Binding-site contacts:
Ligand atom C11 contacts residue LEU134 of chain 5.B at 3.8 Å (hydrophobic).
Ligand atom O23 contacts residue PHE237 of chain 5.B at 3.8 Å.
Ligand atom C7 contacts residue TYR159 of chain 5.B at 3.7 Å (hydrophobic).
Ligand atom C25 contacts residue ASP236 of chain 5.B at 3.5 Å.
Ligand atom C18 contacts residue PHE237 of chain 5.B at 3.6 Å (hydrophobic).
Ligand atom C4 contacts residue VAL196 of chain 5.B at 3.9 Å (hydrophobic).
Ligand atom C8 contacts residue VAL199 of chain 5.B at 3.7 Å (hydrophobic).
Ligand atom C10 contacts residue ILE110 of chain 5.B at 3.5 Å (hydrophobic).
Ligand atom C17 contacts residue TYR112 of chain 5.B at 3.8 Å (hydrophobic).
Ligand atom C11 contacts residue ILE110 of chain 5.B at 3.6 Å (hydrophobic).
Ligand atom N3 contacts residue LEU240 of chain 5.B at 3.5 Å.
Ligand atom C21 contacts residue PHE237 of chain 5.B at 3.7 Å (hydrophobic).
Ligand atom C19 contacts residue TYR205 of chain 5.B at 3.7 Å (hydrophobic).
Ligand atom C2 contacts residue ILE194 of chain 5.B at 3.5 Å (hydrophobic).
Ligand atom C13 contacts residue MET132 of chain 5.B at 3.8 Å (hydrophobic).
Ligand atom N6 contacts residue VAL196 of chain 5.B at 3.9 Å.
Ligand atom C25 contacts residue SER206 of chain 5.B at 3.8 Å.
Ligand atom C20 contacts residue TYR205 of chain 5.B at 3.5 Å (hydrophobic).
Ligand atom C21 contacts residue TYR112 of chain 5.B at 3.3 Å (hydrophobic).
Ligand atom O22 contacts residue TYR112 of chain 5.B at 3.5 Å.
Ligand atom C4 contacts residue TYR159 of chain 5.B at 3.5 Å (hydrophobic).
Ligand atom N4 contacts residue LEU240 of chain 5.B at 3.6 Å.
Ligand atom N3 contacts residue ILE194 of chain 5.B at 3.6 Å.
Ligand atom C3 contacts residue ALA24 of chain 5.D at 3.5 Å (hydrophobic).
Ligand atom O23 contacts residue TYR112 of chain 5.B at 3.5 Å.
Ligand atom C2 contacts residue TYR159 of chain 5.B at 3.5 Å (hydrophobic).
Ligand atom N3 contacts residue TYR159 of chain 5.B at 3.9 Å.
Ligand atom C5 contacts residue VAL196 of chain 5.B at 3.8 Å (hydrophobic).
Ligand atom C1 contacts residue PRO181 of chain 5.B at 3.7 Å (hydrophobic).
Ligand atom C13 contacts residue VAL199 of chain 5.B at 3.7 Å (hydrophobic).
Ligand atom O14 contacts residue MET132 of chain 5.B at 3.4 Å.
Ligand atom C7 contacts residue VAL196 of chain 5.B at 3.6 Å (hydrophobic).
Ligand atom C8 contacts residue VAL196 of chain 5.B at 3.6 Å (hydrophobic).
Ligand atom C18 contacts residue TYR112 of chain 5.B at 3.7 Å (hydrophobic).
Ligand atom C10 contacts residue MET132 of chain 5.B at 3.3 Å (hydrophobic).
Ligand atom C17 contacts residue PHE237 of chain 5.B at 3.7 Å (hydrophobic).
Ligand atom N4 contacts residue LEU134 of chain 5.B at 3.7 Å.
Ligand atom C3 contacts residue TYR159 of chain 5.B at 3.6 Å (hydrophobic).
Ligand atom O22 contacts residue TYR205 of chain 5.B at 3.8 Å.
Ligand atom C12 contacts residue PHE237 of chain 5.B at 3.5 Å (hydrophobic).

A protein and the small-molecule ligand that binds it are described below.
Small molecule (SMILES): CCOC(=O)c1ccc(OCCC2CCN(c3ccc(C)nn3)CC2)cc1

Sequence of chain 5.B:
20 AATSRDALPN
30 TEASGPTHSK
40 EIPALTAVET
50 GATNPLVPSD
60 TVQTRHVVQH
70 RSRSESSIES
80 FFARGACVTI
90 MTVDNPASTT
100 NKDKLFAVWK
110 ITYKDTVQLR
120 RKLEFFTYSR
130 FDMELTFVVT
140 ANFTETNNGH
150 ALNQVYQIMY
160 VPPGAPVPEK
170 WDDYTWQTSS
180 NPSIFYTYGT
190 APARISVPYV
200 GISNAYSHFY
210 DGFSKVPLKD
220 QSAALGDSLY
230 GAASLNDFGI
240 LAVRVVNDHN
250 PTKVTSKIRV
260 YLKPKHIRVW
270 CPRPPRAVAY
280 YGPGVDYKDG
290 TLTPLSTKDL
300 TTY

Sequence of chain 5.D:
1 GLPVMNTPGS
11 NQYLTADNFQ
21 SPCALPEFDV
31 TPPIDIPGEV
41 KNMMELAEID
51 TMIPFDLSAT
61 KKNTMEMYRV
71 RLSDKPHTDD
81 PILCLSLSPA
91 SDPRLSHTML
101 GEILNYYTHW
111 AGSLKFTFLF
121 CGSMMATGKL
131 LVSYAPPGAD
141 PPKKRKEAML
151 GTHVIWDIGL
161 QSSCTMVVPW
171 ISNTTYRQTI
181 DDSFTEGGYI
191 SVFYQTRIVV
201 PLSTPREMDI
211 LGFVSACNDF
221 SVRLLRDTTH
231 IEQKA